Sequence of chain 20.C:
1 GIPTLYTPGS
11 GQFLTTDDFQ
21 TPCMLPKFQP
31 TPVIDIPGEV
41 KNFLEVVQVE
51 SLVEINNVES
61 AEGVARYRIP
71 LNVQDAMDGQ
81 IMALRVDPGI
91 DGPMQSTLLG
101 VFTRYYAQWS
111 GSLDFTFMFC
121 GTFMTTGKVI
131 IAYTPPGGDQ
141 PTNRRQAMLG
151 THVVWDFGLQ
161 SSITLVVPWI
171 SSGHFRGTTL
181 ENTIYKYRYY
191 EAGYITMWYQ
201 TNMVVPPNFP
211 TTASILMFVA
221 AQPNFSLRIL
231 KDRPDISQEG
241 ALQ

Binding-site contacts:
Ligand atom C contacts residue MET247 of chain 20.A at 3.9 Å (hydrophobic).
Ligand atom C contacts residue CYS1 of chain 20.E at 2.8 Å (hydrophobic).
Ligand atom CA contacts residue GLN95 of chain 20.C at 4.2 Å.
Ligand atom OXT contacts residue PHE264 of chain 20.A at 4.2 Å.
Ligand atom OXT contacts residue GLN95 of chain 20.C at 2.7 Å (h-bond).
Ligand atom N contacts residue MET247 of chain 20.A at 3.8 Å.
Ligand atom C contacts residue ASP235 of chain 20.C at 4.0 Å.
Ligand atom CA contacts residue CYS265 of chain 20.A at 4.4 Å (hydrophobic).
Ligand atom O contacts residue GLN95 of chain 20.C at 3.3 Å (h-bond).
Ligand atom O contacts residue MET247 of chain 20.A at 3.4 Å (h-bond).
Ligand atom OXT contacts residue ASP235 of chain 20.C at 2.9 Å (salt-bridge).
Ligand atom O contacts residue CYS1 of chain 20.E at 3.7 Å.
Ligand atom CA contacts residue MET247 of chain 20.A at 4.1 Å (hydrophobic).
Ligand atom O contacts residue SER96 of chain 20.C at 3.6 Å.
Ligand atom O contacts residue PHE264 of chain 20.A at 3.9 Å.
Ligand atom CA contacts residue CYS1 of chain 20.E at 2.4 Å (hydrophobic).
Ligand atom C contacts residue GLN95 of chain 20.C at 3.1 Å.
Ligand atom C contacts residue PHE264 of chain 20.A at 3.8 Å (hydrophobic).
Ligand atom OXT contacts residue CYS1 of chain 20.E at 2.7 Å (h-bond).
Ligand atom CA contacts residue PHE264 of chain 20.A at 3.1 Å (hydrophobic).
Ligand atom N contacts residue CYS1 of chain 20.E at 1.3 Å.
Ligand atom O contacts residue ASP235 of chain 20.C at 4.5 Å.
Ligand atom N contacts residue PHE264 of chain 20.A at 3.5 Å (h-bond).

This small molecule binds to this protein.
Small molecule (SMILES): NCC(=O)O

Sequence of chain 20.A:
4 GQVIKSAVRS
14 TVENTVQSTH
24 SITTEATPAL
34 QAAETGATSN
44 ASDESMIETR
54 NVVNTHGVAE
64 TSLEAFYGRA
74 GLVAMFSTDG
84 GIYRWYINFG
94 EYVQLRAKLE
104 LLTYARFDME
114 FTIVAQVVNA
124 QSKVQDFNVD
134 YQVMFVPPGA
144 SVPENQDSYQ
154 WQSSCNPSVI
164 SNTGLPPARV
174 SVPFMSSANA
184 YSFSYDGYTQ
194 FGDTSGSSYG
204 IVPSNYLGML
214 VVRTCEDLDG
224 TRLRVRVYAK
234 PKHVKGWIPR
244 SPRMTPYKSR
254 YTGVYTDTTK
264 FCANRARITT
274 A